Binding-site contacts:
Ligand atom O3 contacts residue FL91 of chain 1.F at 0.8 Å.
Ligand atom C7 contacts residue FL91 of chain 2.F at 1.0 Å.
Ligand atom C7 contacts residue FL91 of chain 1.F at 0.9 Å.
Ligand atom O1 contacts residue FL91 of chain 2.F at 1.4 Å (h-bond).
Ligand atom C2 contacts residue FL91 of chain 2.F at 0.9 Å.
Ligand atom C4 contacts residue FL91 of chain 2.F at 1.1 Å.
Ligand atom C7A contacts residue FL91 of chain 2.F at 1.1 Å.
Ligand atom O3 contacts residue FL91 of chain 2.F at 0.6 Å.
Ligand atom C4' contacts residue FL91 of chain 2.E at 0.3 Å.
Ligand atom C6 contacts residue FL91 of chain 1.F at 1.4 Å.
Ligand atom C3 contacts residue FL91 of chain 2.F at 0.6 Å.
Ligand atom BR1 contacts residue FL91 of chain 2.E at 0.3 Å.
Ligand atom C21 contacts residue FL91 of chain 2.E at 1.4 Å.
Ligand atom BR2 contacts residue FL91 of chain 2.E at 0.3 Å.
Ligand atom C3A contacts residue FL91 of chain 2.E at 1.1 Å.
Ligand atom C6' contacts residue FL91 of chain 2.E at 1.4 Å.
Ligand atom C5 contacts residue FL91 of chain 2.F at 1.7 Å.
Ligand atom C2 contacts residue FL91 of chain 2.E at 1.6 Å.
Ligand atom C1' contacts residue FL91 of chain 2.E at 1.8 Å.
Ligand atom C4 contacts residue FL91 of chain 1.F at 1.0 Å.
Ligand atom C4 contacts residue FL91 of chain 2.E at 1.5 Å.
Ligand atom C21 contacts residue FL91 of chain 1.F at 1.4 Å.
Ligand atom C3A contacts residue FL91 of chain 1.F at 0.5 Å.
Ligand atom O3 contacts residue FL91 of chain 2.E at 1.1 Å.
Ligand atom O1 contacts residue FL91 of chain 1.F at 1.7 Å (h-bond).
Ligand atom O4 contacts residue FL91 of chain 2.F at 0.6 Å.
Ligand atom C2 contacts residue FL91 of chain 1.F at 0.7 Å.
Ligand atom C3A contacts residue FL91 of chain 2.F at 0.5 Å.
Ligand atom C7A contacts residue FL91 of chain 1.F at 0.9 Å.
Ligand atom O4 contacts residue FL91 of chain 1.F at 0.7 Å.
Ligand atom C2' contacts residue FL91 of chain 2.E at 1.4 Å.
Ligand atom C21 contacts residue FL91 of chain 2.F at 1.7 Å.
Ligand atom C3' contacts residue FL91 of chain 2.E at 0.7 Å.
Ligand atom C3 contacts residue FL91 of chain 2.E at 1.2 Å.
Ligand atom C3 contacts residue FL91 of chain 1.F at 0.6 Å.
Ligand atom O1 contacts residue FL91 of chain 2.E at 1.4 Å.
Ligand atom O4' contacts residue FL91 of chain 2.E at 0.4 Å (h-bond).
Ligand atom C5 contacts residue FL91 of chain 1.F at 1.9 Å.
Ligand atom C5' contacts residue FL91 of chain 2.E at 0.7 Å.
Ligand atom C6 contacts residue FL91 of chain 2.F at 1.3 Å.

Sequence of chain 2.B:
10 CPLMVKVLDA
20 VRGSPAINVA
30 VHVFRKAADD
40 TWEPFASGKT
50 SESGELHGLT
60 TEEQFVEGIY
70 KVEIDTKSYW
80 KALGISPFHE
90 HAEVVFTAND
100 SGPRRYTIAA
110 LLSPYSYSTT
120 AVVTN

Sequence of chain 1.B:
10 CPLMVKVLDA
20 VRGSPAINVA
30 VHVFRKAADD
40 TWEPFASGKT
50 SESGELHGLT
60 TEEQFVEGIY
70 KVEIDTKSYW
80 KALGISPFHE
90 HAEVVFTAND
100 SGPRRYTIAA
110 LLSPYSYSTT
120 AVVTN

The small molecule below binds the protein below.
Small molecule (SMILES): O=C1C(=Cc2cc(Br)c(O)c(Br)c2O)Oc2cc(O)cc(O)c21